A small-molecule ligand and the protein it binds are described below.
Small molecule (SMILES): CC(=O)N[C@@H]1[C@@H](O)[C@H](O)[C@@H](CO)O[C@H]1O

Sequence of chain 1.D:
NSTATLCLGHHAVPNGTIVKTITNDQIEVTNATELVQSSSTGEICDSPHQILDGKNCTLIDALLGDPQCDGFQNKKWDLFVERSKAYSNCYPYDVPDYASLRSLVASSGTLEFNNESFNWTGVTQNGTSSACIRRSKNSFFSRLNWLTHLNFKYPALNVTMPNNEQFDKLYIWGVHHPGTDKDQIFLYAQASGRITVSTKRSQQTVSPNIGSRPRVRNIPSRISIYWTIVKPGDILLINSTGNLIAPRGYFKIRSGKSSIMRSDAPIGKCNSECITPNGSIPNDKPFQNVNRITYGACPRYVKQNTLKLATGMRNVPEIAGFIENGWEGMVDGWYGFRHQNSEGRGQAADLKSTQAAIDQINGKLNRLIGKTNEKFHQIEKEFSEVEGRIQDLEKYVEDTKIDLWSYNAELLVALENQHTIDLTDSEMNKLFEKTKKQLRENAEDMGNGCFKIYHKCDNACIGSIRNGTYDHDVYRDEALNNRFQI

Binding-site contacts:
Ligand atom O7 contacts residue THR248 of chain 1.D at 3.4 Å.
Ligand atom O6 contacts residue NAG1 of chain 1.G at 4.0 Å.
Ligand atom O7 contacts residue ARG201 of chain 1.D at 3.8 Å.
Ligand atom O5 contacts residue LEU164 of chain 1.D at 3.8 Å.
Ligand atom C8 contacts residue THR203 of chain 1.D at 4.3 Å.
Ligand atom C7 contacts residue ILE217 of chain 1.E at 4.2 Å (hydrophobic).
Ligand atom C6 contacts residue ASN165 of chain 1.D at 4.2 Å.
Ligand atom C2 contacts residue ALA163 of chain 1.D at 4.4 Å (hydrophobic).
Ligand atom C7 contacts residue SER247 of chain 1.D at 4.3 Å.
Ligand atom C7 contacts residue ARG201 of chain 1.D at 4.2 Å.
Ligand atom C5 contacts residue NAG1 of chain 1.G at 4.0 Å.
Ligand atom C5 contacts residue ASN246 of chain 1.D at 3.6 Å.
Ligand atom C1 contacts residue LEU164 of chain 1.D at 4.1 Å (hydrophobic).
Ligand atom C2 contacts residue ASN246 of chain 1.D at 2.6 Å.
Ligand atom C8 contacts residue ASN246 of chain 1.D at 3.4 Å.
Ligand atom C5 contacts residue ALA163 of chain 1.D at 4.3 Å (hydrophobic).
Ligand atom N2 contacts residue ILE217 of chain 1.E at 4.0 Å.
Ligand atom O5 contacts residue ALA163 of chain 1.D at 4.2 Å.
Ligand atom C8 contacts residue ILE217 of chain 1.E at 3.4 Å (hydrophobic).
Ligand atom C4 contacts residue ALA163 of chain 1.D at 3.7 Å (hydrophobic).
Ligand atom C3 contacts residue ASN246 of chain 1.D at 3.8 Å.
Ligand atom C8 contacts residue ARG201 of chain 1.D at 3.6 Å.
Ligand atom C6 contacts residue NAG1 of chain 1.G at 3.7 Å.
Ligand atom N2 contacts residue GLY218 of chain 1.E at 4.2 Å.
Ligand atom C1 contacts residue ASN246 of chain 1.D at 1.4 Å.
Ligand atom O5 contacts residue ASN165 of chain 1.D at 3.8 Å.
Ligand atom C7 contacts residue ASN246 of chain 1.D at 2.9 Å.
Ligand atom O7 contacts residue ASN246 of chain 1.D at 3.4 Å.
Ligand atom C6 contacts residue ALA163 of chain 1.D at 4.3 Å (hydrophobic).
Ligand atom O4 contacts residue ALA163 of chain 1.D at 4.5 Å.
Ligand atom O5 contacts residue ASN246 of chain 1.D at 2.3 Å (h-bond).
Ligand atom N2 contacts residue ASN246 of chain 1.D at 2.6 Å (h-bond).
Ligand atom C4 contacts residue ASN246 of chain 1.D at 4.2 Å.
Ligand atom O3 contacts residue THR248 of chain 1.D at 4.4 Å.
Ligand atom C7 contacts residue THR248 of chain 1.D at 4.1 Å.
Ligand atom O7 contacts residue SER247 of chain 1.D at 3.4 Å (h-bond).
Ligand atom C3 contacts residue ALA163 of chain 1.D at 4.4 Å (hydrophobic).

Sequence of chain 1.E:
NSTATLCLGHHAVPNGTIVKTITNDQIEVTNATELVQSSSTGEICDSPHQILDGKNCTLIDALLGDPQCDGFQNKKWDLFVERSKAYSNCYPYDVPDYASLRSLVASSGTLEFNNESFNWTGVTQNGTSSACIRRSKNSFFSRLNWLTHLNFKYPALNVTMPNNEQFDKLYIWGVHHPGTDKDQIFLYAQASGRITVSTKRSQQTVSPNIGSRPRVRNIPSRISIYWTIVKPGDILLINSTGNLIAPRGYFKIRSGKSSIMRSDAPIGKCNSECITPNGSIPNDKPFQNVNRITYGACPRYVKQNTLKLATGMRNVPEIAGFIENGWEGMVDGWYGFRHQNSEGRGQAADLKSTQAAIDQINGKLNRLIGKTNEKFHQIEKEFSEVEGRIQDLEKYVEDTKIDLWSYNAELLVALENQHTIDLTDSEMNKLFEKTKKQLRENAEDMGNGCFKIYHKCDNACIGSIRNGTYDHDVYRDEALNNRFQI